Binding-site contacts:
Ligand atom CE1 contacts residue GLU894 of chain 51.R at 4.1 Å.
Ligand atom NE2 contacts residue ARG845 of chain 51.R at 4.0 Å.
Ligand atom CG contacts residue ARG46 of chain 51.Q at 3.1 Å.
Ligand atom CD contacts residue CYS621 of chain 51.R at 3.5 Å (hydrophobic).
Ligand atom CB contacts residue TYR619 of chain 51.R at 3.7 Å (hydrophobic).
Ligand atom CB contacts residue LEU620 of chain 51.R at 3.8 Å (hydrophobic).
Ligand atom CB contacts residue PHE896 of chain 51.R at 4.0 Å (hydrophobic).
Ligand atom C contacts residue ARG649 of chain 51.R at 3.9 Å.
Ligand atom CD contacts residue ARG46 of chain 51.Q at 3.3 Å.
Ligand atom NE2 contacts residue GLU894 of chain 51.R at 4.2 Å.
Ligand atom O contacts residue ARG649 of chain 51.R at 3.3 Å (salt-bridge).
Ligand atom CB contacts residue TYR619 of chain 51.R at 4.0 Å (hydrophobic).
Ligand atom CB contacts residue ALA857 of chain 51.R at 4.2 Å (hydrophobic).
Ligand atom ND1 contacts residue LEU348 of chain 51.R at 3.6 Å.
Ligand atom O contacts residue TYR619 of chain 51.R at 2.7 Å.
Ligand atom N contacts residue TYR619 of chain 51.R at 3.6 Å.
Ligand atom N contacts residue TYR619 of chain 51.R at 3.5 Å (h-bond).
Ligand atom O contacts residue ALA857 of chain 51.R at 3.7 Å.
Ligand atom CD2 contacts residue GLU894 of chain 51.R at 3.7 Å.
Ligand atom CA contacts residue TYR619 of chain 51.R at 4.2 Å (hydrophobic).
Ligand atom N contacts residue ASN617 of chain 51.R at 2.9 Å (h-bond).
Ligand atom CB contacts residue GLU894 of chain 51.R at 3.4 Å.
Ligand atom C contacts residue TYR619 of chain 51.R at 3.2 Å (hydrophobic).
Ligand atom CE1 contacts residue LEU348 of chain 51.R at 3.5 Å (hydrophobic).
Ligand atom CG contacts residue GLU894 of chain 51.R at 3.2 Å.
Ligand atom CG contacts residue ASN617 of chain 51.R at 3.7 Å.
Ligand atom N contacts residue ASP618 of chain 51.R at 3.4 Å (salt-bridge).
Ligand atom N contacts residue ARG649 of chain 51.R at 4.2 Å.
Ligand atom CB contacts residue ARG649 of chain 51.R at 4.1 Å.
Ligand atom CA contacts residue TYR619 of chain 51.R at 4.1 Å (hydrophobic).
Ligand atom CD2 contacts residue ARG845 of chain 51.R at 4.0 Å.
Ligand atom CD contacts residue ASN617 of chain 51.R at 3.1 Å.
Ligand atom CB contacts residue CYS621 of chain 51.R at 3.5 Å (hydrophobic).
Ligand atom ND1 contacts residue GLU894 of chain 51.R at 3.5 Å (salt-bridge).
Ligand atom CG contacts residue CYS621 of chain 51.R at 3.9 Å (hydrophobic).
Ligand atom C contacts residue ARG845 of chain 51.R at 4.1 Å.
Ligand atom CB contacts residue ARG649 of chain 51.R at 4.2 Å.
Ligand atom N contacts residue CYS621 of chain 51.R at 3.0 Å (h-bond).
Ligand atom CA contacts residue ASN617 of chain 51.R at 4.1 Å.
Ligand atom CA contacts residue CYS621 of chain 51.R at 3.2 Å (hydrophobic).

Sequence of chain 51.R:
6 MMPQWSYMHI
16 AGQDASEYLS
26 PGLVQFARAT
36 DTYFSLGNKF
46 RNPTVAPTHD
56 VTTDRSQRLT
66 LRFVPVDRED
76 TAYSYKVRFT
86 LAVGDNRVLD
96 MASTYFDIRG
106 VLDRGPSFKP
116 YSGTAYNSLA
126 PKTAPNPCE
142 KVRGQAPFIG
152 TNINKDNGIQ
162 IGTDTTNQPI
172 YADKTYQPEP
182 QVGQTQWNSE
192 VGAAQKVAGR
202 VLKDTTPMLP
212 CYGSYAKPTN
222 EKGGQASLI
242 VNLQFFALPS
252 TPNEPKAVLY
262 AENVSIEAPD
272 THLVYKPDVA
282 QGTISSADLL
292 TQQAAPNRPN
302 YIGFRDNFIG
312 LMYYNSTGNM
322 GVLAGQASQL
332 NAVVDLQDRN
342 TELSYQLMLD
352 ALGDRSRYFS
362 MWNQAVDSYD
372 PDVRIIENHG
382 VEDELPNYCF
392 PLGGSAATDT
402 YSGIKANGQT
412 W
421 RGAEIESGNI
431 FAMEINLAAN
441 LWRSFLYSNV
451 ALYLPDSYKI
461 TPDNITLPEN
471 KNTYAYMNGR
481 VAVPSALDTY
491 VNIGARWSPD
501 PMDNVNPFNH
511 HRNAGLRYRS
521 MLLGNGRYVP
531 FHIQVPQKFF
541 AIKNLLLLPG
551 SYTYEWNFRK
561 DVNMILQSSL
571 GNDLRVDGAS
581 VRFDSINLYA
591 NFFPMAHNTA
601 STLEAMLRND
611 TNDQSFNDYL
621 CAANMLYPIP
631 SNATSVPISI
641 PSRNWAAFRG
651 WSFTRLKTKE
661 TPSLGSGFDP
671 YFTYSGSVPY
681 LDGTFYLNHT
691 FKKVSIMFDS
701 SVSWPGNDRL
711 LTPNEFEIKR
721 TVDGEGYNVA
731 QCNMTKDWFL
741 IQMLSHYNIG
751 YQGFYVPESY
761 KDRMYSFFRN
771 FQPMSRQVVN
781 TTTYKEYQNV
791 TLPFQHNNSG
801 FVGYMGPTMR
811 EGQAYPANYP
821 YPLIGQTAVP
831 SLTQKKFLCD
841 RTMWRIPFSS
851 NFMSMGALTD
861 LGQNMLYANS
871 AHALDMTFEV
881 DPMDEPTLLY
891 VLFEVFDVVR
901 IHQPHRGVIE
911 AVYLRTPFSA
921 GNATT

Sequence of chain 51.Q:
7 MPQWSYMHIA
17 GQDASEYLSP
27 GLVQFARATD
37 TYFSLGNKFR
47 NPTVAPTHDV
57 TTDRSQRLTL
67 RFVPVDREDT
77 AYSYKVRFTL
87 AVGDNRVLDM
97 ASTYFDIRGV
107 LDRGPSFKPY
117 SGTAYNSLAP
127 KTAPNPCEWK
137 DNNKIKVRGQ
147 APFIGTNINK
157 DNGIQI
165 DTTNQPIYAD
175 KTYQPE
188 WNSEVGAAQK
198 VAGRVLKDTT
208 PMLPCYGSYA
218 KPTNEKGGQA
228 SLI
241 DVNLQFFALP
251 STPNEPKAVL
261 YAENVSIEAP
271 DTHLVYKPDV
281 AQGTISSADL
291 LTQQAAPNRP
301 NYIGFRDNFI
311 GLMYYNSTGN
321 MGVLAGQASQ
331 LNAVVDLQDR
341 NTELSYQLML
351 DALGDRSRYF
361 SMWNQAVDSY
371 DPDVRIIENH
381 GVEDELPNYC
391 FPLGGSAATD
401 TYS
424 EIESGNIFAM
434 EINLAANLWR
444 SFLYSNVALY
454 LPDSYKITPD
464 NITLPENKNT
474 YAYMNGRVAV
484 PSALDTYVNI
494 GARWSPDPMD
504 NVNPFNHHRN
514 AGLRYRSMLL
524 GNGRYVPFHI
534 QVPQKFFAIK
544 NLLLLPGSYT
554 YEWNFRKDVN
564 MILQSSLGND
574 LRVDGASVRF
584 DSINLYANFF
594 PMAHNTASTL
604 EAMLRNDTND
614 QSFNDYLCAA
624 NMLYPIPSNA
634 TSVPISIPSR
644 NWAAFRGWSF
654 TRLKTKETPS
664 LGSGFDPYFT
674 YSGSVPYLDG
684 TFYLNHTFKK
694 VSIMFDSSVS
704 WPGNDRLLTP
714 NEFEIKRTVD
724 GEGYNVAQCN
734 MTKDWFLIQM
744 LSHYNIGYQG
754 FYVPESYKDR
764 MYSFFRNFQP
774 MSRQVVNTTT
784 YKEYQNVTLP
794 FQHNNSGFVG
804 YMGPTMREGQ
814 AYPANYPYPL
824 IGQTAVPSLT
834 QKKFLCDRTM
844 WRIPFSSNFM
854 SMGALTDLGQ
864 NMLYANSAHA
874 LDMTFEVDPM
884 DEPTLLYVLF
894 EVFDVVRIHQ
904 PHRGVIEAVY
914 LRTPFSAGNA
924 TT

A small-molecule ligand and the protein it binds are described below.
Small molecule (SMILES): NC(N)=NCCC[C@H](NC(=O)[C@@H]1CCCN1)C(=O)N[C@H](C=O)Cc1cnc[nH]1